Sequence of chain 1.B:
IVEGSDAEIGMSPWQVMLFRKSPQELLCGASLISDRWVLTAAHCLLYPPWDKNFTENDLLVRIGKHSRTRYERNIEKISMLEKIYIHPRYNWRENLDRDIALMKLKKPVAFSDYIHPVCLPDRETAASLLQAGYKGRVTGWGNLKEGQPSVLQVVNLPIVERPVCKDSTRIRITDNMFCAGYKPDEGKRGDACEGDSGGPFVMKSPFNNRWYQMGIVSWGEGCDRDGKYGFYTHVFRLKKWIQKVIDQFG

The small molecule below binds the protein below.
Small molecule (SMILES): Cc1ccnc(CNC(=O)Cn2c(C)c[nH+]c(NCC(F)(F)c3cccc[nH+]3)c2=O)c1F

Binding-site contacts:
Ligand atom N37 contacts residue SER226 of chain 1.B at 3.3 Å (h-bond).
Ligand atom C1 contacts residue GLY238 of chain 1.B at 3.7 Å.
Ligand atom O28 contacts residue TRP227 of chain 1.B at 3.1 Å.
Ligand atom N46 contacts residue CYS201 of chain 1.B at 3.8 Å.
Ligand atom O28 contacts residue GLY228 of chain 1.B at 3.1 Å (h-bond).
Ligand atom C50 contacts residue GLY230 of chain 1.B at 3.3 Å.
Ligand atom C5 contacts residue GLU94 of chain 1.B at 3.4 Å.
Ligand atom C33 contacts residue HIS43 of chain 1.B at 3.4 Å.
Ligand atom C34 contacts residue SER205 of chain 1.B at 3.7 Å.
Ligand atom C43 contacts residue TRP227 of chain 1.B at 3.7 Å (hydrophobic).
Ligand atom F13 contacts residue TRP227 of chain 1.B at 3.4 Å.
Ligand atom F13 contacts residue GLY228 of chain 1.B at 3.7 Å.
Ligand atom F47 contacts residue TRP227 of chain 1.B at 3.3 Å.
Ligand atom C4 contacts residue ASN95 of chain 1.B at 3.8 Å.
Ligand atom C4 contacts residue LEU96 of chain 1.B at 3.7 Å (hydrophobic).
Ligand atom C45 contacts residue ALA200 of chain 1.B at 3.5 Å (hydrophobic).
Ligand atom C29 contacts residue HIS43 of chain 1.B at 3.7 Å.
Ligand atom F47 contacts residue SER226 of chain 1.B at 3.2 Å.
Ligand atom F47 contacts residue VAL225 of chain 1.B at 3.1 Å.
Ligand atom C50 contacts residue CYS231 of chain 1.B at 3.8 Å (hydrophobic).
Ligand atom F13 contacts residue GLU229 of chain 1.B at 3.4 Å.
Ligand atom C1 contacts residue PHE239 of chain 1.B at 3.8 Å (hydrophobic).
Ligand atom C6 contacts residue GLU94 of chain 1.B at 3.8 Å.
Ligand atom C39 contacts residue SER205 of chain 1.B at 3.3 Å.
Ligand atom C1 contacts residue TRP227 of chain 1.B at 3.2 Å (hydrophobic).
Ligand atom N18 contacts residue GLY228 of chain 1.B at 3.2 Å (h-bond).
Ligand atom C43 contacts residue VAL225 of chain 1.B at 3.8 Å (hydrophobic).
Ligand atom C1 contacts residue VAL225 of chain 1.B at 3.9 Å (hydrophobic).
Ligand atom C44 contacts residue TRP227 of chain 1.B at 3.5 Å (hydrophobic).
Ligand atom C45 contacts residue ASP199 of chain 1.B at 3.7 Å.
Ligand atom C50 contacts residue ALA200 of chain 1.B at 3.3 Å (hydrophobic).
Ligand atom C44 contacts residue GLY228 of chain 1.B at 3.9 Å.
Ligand atom C25 contacts residue TYR47 of chain 1.B at 3.6 Å (hydrophobic).
Ligand atom C33 contacts residue SER226 of chain 1.B at 3.3 Å.
Ligand atom N37 contacts residue SER205 of chain 1.B at 3.0 Å (h-bond).
Ligand atom C3 contacts residue TRP227 of chain 1.B at 3.6 Å (hydrophobic).
Ligand atom F47 contacts residue SER205 of chain 1.B at 3.8 Å.
Ligand atom C34 contacts residue SER226 of chain 1.B at 3.8 Å.
Ligand atom C25 contacts residue TRP50 of chain 1.B at 3.9 Å (hydrophobic).
Ligand atom C22 contacts residue TRP227 of chain 1.B at 3.6 Å (hydrophobic).